Sequence of chain 1.F:
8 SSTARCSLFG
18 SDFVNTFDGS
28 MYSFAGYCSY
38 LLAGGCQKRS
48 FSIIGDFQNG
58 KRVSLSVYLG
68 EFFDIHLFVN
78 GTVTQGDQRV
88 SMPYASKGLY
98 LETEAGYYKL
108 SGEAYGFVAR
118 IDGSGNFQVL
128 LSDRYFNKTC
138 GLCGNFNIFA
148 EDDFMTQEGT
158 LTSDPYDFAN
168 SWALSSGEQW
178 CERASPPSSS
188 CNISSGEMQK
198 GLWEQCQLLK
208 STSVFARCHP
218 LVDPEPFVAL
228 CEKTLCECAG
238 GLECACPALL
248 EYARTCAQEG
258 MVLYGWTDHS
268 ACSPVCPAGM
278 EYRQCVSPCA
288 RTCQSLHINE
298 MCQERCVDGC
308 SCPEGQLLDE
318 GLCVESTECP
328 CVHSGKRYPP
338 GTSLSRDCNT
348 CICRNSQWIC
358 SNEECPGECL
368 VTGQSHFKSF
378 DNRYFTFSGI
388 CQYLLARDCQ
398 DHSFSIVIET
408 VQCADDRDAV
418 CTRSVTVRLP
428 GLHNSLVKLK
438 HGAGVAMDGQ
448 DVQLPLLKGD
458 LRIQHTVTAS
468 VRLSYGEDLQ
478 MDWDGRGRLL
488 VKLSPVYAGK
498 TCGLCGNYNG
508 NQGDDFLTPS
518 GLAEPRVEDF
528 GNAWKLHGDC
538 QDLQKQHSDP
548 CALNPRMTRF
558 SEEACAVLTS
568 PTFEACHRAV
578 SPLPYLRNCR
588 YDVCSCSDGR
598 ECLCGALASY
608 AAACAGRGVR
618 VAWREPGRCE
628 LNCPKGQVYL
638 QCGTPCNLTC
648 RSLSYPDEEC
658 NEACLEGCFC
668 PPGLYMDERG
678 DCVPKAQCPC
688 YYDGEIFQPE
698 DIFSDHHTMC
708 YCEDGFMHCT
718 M

Binding-site contacts:
Ligand atom C8 contacts residue ASN134 of chain 1.F at 4.2 Å.
Ligand atom C4 contacts residue ASN134 of chain 1.F at 4.2 Å.
Ligand atom C5 contacts residue ASN134 of chain 1.F at 3.6 Å.
Ligand atom C7 contacts residue PHE133 of chain 1.F at 4.3 Å (hydrophobic).
Ligand atom O5 contacts residue ASN134 of chain 1.F at 2.4 Å (h-bond).
Ligand atom C2 contacts residue ASN134 of chain 1.F at 2.4 Å.
Ligand atom C7 contacts residue ASN134 of chain 1.F at 3.1 Å.
Ligand atom C1 contacts residue ASN134 of chain 1.F at 1.4 Å.
Ligand atom O7 contacts residue PHE133 of chain 1.F at 3.9 Å.
Ligand atom C8 contacts residue PHE133 of chain 1.F at 3.8 Å (hydrophobic).
Ligand atom N2 contacts residue ASN134 of chain 1.F at 2.8 Å (h-bond).
Ligand atom C3 contacts residue ASN134 of chain 1.F at 3.7 Å.
Ligand atom O7 contacts residue ASN134 of chain 1.F at 3.0 Å (h-bond).

A small-molecule ligand and the protein it binds are described below.
Small molecule (SMILES): CC(=O)N[C@@H]1[C@@H](O)[C@H](O)[C@@H](CO)O[C@H]1O